Binding-site contacts:
Ligand atom C39 contacts residue GLY117 of chain 1.A at 3.4 Å.
Ligand atom N8 contacts residue HIS142 of chain 1.A at 3.5 Å.
Ligand atom O32 contacts residue ASP141 of chain 1.A at 3.0 Å (salt-bridge).
Ligand atom N7 contacts residue GLN120 of chain 1.A at 3.5 Å (h-bond).
Ligand atom C23 contacts residue GLU199 of chain 1.A at 3.3 Å.
Ligand atom N40 contacts residue MET91 of chain 1.A at 3.2 Å (h-bond).
Ligand atom C1 contacts residue GLU90 of chain 1.A at 3.2 Å.
Ligand atom C27 contacts residue TRP38 of chain 1.A at 3.3 Å (hydrophobic).
Ligand atom C18 contacts residue MET40 of chain 1.A at 3.5 Å (hydrophobic).
Ligand atom C31 contacts residue ASN170 of chain 1.A at 3.2 Å.
Ligand atom O32 contacts residue MG1 of chain 1.C at 2.2 Å.
Ligand atom C16 contacts residue TRP143 of chain 1.A at 3.2 Å (hydrophobic).
Ligand atom O34 contacts residue ASN170 of chain 1.A at 2.9 Å (h-bond).
Ligand atom N8 contacts residue TRP143 of chain 1.A at 3.0 Å.
Ligand atom O34 contacts residue MG1 of chain 1.C at 1.9 Å.
Ligand atom C16 contacts residue HIS142 of chain 1.A at 3.5 Å.
Ligand atom O5 contacts residue TYR68 of chain 1.A at 3.3 Å.
Ligand atom C33 contacts residue MG1 of chain 1.C at 2.8 Å.
Ligand atom C2 contacts residue GLU90 of chain 1.A at 3.5 Å.
Ligand atom O13 contacts residue GLY66 of chain 1.A at 3.5 Å.
Ligand atom C31 contacts residue MG1 of chain 1.C at 2.9 Å.
Ligand atom O5 contacts residue GLU90 of chain 1.A at 2.9 Å (salt-bridge).
Ligand atom C15 contacts residue ASP141 of chain 1.A at 3.5 Å.
Ligand atom N17 contacts residue MET40 of chain 1.A at 3.4 Å (h-bond).
Ligand atom O32 contacts residue ASN170 of chain 1.A at 3.0 Å (h-bond).
Ligand atom N38 contacts residue SER119 of chain 1.A at 2.9 Å (h-bond).
Ligand atom N17 contacts residue LYS144 of chain 1.A at 3.5 Å (salt-bridge).
Ligand atom O34 contacts residue ASP169 of chain 1.A at 3.1 Å (salt-bridge).
Ligand atom O34 contacts residue GLU199 of chain 1.A at 2.8 Å (salt-bridge).
Ligand atom O32 contacts residue LYS144 of chain 1.A at 3.0 Å (salt-bridge).
Ligand atom C18 contacts residue LYS144 of chain 1.A at 3.5 Å.
Ligand atom C9 contacts residue HIS142 of chain 1.A at 3.5 Å.
Ligand atom C36 contacts residue ARG146 of chain 1.A at 3.5 Å.
Ligand atom N7 contacts residue SER119 of chain 1.A at 3.1 Å (h-bond).
Ligand atom O5 contacts residue TYR95 of chain 1.A at 3.3 Å.
Ligand atom O3 contacts residue GLU90 of chain 1.A at 2.6 Å (salt-bridge).
Ligand atom C33 contacts residue GLU199 of chain 1.A at 3.3 Å.
Ligand atom C39 contacts residue MET91 of chain 1.A at 3.5 Å (hydrophobic).
Ligand atom C9 contacts residue TRP143 of chain 1.A at 3.2 Å (hydrophobic).
Ligand atom C33 contacts residue ASN170 of chain 1.A at 3.2 Å.

Sequence of chain 1.A:
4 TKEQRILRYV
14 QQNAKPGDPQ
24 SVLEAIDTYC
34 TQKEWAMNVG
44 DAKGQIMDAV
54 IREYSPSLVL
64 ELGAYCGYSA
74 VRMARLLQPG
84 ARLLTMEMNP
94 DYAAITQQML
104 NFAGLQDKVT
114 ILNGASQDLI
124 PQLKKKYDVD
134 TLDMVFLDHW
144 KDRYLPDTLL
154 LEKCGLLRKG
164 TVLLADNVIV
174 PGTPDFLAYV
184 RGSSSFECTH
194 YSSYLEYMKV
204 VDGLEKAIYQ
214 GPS

This protein binds this small molecule.
Small molecule (SMILES): CNc1ncnc2c1ncn2[C@@H]1O[C@H](/C=C/CNC(=O)c2cc(-c3ccc(F)cc3)cc(O)c2O)[C@@H](O)[C@H]1O